The protein below binds the small molecule below.
Small molecule (SMILES): CC[C@H](C)[C@H](NC(=O)[C@H](CC(C)C)NC(=O)[C@H](Cc1ccc(O)cc1)NC(=O)[C@@H](NC(=O)[C@H](CC(=O)O)NC(=O)[C@H](Cc1ccccc1)NC(=O)[C@@H](N)Cc1cnc[nH]1)[C@@H](C)OP(=O)(O)O)C(=O)N[C@@H](C)C(=O)O

Binding-site contacts:
Ligand atom O contacts residue ASN103 of chain 1.G at 2.9 Å (h-bond).
Ligand atom CD1 contacts residue ARG54 of chain 1.G at 3.2 Å.
Ligand atom CB contacts residue LYS78 of chain 1.G at 3.8 Å.
Ligand atom O2P contacts residue LYS78 of chain 1.G at 3.7 Å.
Ligand atom CD1 contacts residue SER129 of chain 1.G at 3.5 Å.
Ligand atom C contacts residue ASN103 of chain 1.G at 3.5 Å.
Ligand atom CA contacts residue ASN103 of chain 1.G at 3.3 Å.
Ligand atom O1P contacts residue SER77 of chain 1.G at 2.4 Å (h-bond).
Ligand atom CD2 contacts residue ARG54 of chain 1.G at 3.6 Å.
Ligand atom N contacts residue ASN103 of chain 1.G at 2.9 Å (h-bond).
Ligand atom NE2 contacts residue ASP55 of chain 1.G at 3.8 Å.
Ligand atom O3P contacts residue SER77 of chain 1.G at 3.5 Å.
Ligand atom OG1 contacts residue TYR76 of chain 1.G at 3.5 Å (h-bond).
Ligand atom O contacts residue ARG54 of chain 1.G at 2.9 Å (salt-bridge).
Ligand atom CE2 contacts residue TYR73 of chain 1.G at 3.7 Å (hydrophobic).
Ligand atom CE1 contacts residue ARG54 of chain 1.G at 3.3 Å.
Ligand atom OG1 contacts residue ARG54 of chain 1.G at 3.2 Å (salt-bridge).
Ligand atom CD2 contacts residue ARG74 of chain 1.G at 3.6 Å.
Ligand atom CD1 contacts residue LEU130 of chain 1.G at 3.8 Å (hydrophobic).
Ligand atom CE2 contacts residue ARG74 of chain 1.G at 3.7 Å.
Ligand atom CE2 contacts residue ARG54 of chain 1.G at 3.5 Å.
Ligand atom O contacts residue THR75 of chain 1.G at 3.6 Å.
Ligand atom OG1 contacts residue SER77 of chain 1.G at 3.4 Å.
Ligand atom CG2 contacts residue THR75 of chain 1.G at 3.2 Å.
Ligand atom P contacts residue SER77 of chain 1.G at 3.4 Å.
Ligand atom O3P contacts residue LYS78 of chain 1.G at 2.8 Å (salt-bridge).
Ligand atom CZ contacts residue ARG74 of chain 1.G at 3.6 Å.
Ligand atom CG2 contacts residue ARG74 of chain 1.G at 3.6 Å.
Ligand atom CZ contacts residue TYR73 of chain 1.G at 3.5 Å (hydrophobic).
Ligand atom N contacts residue ARG74 of chain 1.G at 3.1 Å (salt-bridge).
Ligand atom CG contacts residue ARG74 of chain 1.G at 3.5 Å.
Ligand atom CZ contacts residue ARG54 of chain 1.G at 3.1 Å.
Ligand atom CD1 contacts residue ARG74 of chain 1.G at 3.2 Å.
Ligand atom CG contacts residue ARG54 of chain 1.G at 3.6 Å.
Ligand atom CG2 contacts residue TYR76 of chain 1.G at 3.5 Å (hydrophobic).
Ligand atom NE2 contacts residue ARG54 of chain 1.G at 3.2 Å (salt-bridge).
Ligand atom CE1 contacts residue ARG74 of chain 1.G at 3.3 Å.
Ligand atom CG1 contacts residue ASN103 of chain 1.G at 3.1 Å.
Ligand atom O3P contacts residue ARG54 of chain 1.G at 3.6 Å (salt-bridge).
Ligand atom CE1 contacts residue ARG54 of chain 1.G at 3.0 Å.

Sequence of chain 1.G:
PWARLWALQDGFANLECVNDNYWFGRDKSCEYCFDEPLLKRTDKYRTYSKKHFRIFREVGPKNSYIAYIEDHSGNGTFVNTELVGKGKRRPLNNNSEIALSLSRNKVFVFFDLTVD